This protein binds this small molecule.
Small molecule (SMILES): CO[C@@H]1[C@H](O)[C@H](n2cnc3c(=O)nc(N)[nH]c32)O[C@H]1COP(=O)(O)OP(=O)(O)OP(=O)(O)O

Sequence of chain 1.HA:
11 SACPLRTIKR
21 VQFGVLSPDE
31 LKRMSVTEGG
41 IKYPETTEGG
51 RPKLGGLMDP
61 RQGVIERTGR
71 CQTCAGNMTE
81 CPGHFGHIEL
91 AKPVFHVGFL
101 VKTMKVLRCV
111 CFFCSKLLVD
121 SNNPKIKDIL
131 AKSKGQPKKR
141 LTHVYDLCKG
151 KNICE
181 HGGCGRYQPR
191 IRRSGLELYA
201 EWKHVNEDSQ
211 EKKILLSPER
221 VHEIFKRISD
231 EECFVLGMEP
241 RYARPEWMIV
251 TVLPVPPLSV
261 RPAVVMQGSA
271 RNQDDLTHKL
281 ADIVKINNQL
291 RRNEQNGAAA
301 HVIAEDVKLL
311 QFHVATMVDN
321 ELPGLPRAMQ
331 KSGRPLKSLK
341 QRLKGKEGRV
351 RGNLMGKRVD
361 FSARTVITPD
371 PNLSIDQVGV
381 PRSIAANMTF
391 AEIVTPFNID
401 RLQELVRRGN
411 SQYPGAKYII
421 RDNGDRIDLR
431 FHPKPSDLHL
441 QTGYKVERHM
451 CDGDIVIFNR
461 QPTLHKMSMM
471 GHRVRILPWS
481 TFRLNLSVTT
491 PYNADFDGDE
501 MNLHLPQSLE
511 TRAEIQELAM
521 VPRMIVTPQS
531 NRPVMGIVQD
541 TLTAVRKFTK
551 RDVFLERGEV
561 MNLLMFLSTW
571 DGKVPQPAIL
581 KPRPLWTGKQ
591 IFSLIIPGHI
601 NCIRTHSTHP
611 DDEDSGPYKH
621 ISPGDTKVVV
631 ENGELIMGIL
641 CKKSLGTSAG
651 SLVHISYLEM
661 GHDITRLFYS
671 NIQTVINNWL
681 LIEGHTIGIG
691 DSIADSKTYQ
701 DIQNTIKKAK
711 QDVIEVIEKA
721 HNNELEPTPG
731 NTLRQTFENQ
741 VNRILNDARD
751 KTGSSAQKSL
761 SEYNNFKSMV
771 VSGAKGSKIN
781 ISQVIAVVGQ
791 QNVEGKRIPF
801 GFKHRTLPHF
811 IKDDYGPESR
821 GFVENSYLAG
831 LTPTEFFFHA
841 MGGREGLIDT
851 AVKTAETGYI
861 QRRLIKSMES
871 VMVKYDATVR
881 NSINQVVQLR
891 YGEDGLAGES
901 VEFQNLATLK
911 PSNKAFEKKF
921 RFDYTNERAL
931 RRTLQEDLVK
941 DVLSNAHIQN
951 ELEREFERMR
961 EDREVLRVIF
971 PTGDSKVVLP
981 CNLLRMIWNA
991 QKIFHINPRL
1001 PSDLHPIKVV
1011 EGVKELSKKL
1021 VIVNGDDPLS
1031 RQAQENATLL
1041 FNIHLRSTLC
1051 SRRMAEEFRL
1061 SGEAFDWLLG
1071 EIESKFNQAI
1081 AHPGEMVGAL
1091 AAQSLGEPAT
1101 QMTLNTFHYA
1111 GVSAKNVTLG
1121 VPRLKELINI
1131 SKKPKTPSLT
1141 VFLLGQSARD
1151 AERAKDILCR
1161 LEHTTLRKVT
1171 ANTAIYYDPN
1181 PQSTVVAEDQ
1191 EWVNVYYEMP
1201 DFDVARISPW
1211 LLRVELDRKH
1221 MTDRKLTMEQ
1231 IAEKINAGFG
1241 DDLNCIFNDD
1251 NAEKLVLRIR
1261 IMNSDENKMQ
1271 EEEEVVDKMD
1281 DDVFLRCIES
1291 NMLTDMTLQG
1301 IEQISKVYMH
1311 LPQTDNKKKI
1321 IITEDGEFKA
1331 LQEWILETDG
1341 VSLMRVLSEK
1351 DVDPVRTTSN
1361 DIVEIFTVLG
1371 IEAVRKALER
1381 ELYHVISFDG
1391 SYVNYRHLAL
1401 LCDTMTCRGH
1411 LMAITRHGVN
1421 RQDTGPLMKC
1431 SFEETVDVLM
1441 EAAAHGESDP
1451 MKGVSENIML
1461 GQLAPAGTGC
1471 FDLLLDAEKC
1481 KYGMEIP

Binding-site contacts:
Ligand atom O18 contacts residue G2L8 of chain 1.J at 3.0 Å (h-bond).
Ligand atom O29 contacts residue ARG975 of chain 1.IA at 3.8 Å.
Ligand atom N16 contacts residue THR854 of chain 1.HA at 4.0 Å.
Ligand atom O29 contacts residue ASP497 of chain 1.HA at 3.3 Å (salt-bridge).
Ligand atom C15 contacts residue G2L8 of chain 1.J at 3.8 Å.
Ligand atom O27 contacts residue ARG721 of chain 1.IA at 3.7 Å.
Ligand atom P30 contacts residue ASP792 of chain 1.IA at 3.8 Å.
Ligand atom O24 contacts residue TYR724 of chain 1.IA at 4.0 Å.
Ligand atom P26 contacts residue ARG721 of chain 1.IA at 4.1 Å.
Ligand atom C04 contacts residue G2L8 of chain 1.J at 3.9 Å.
Ligand atom C13 contacts residue G2L8 of chain 1.J at 3.8 Å.
Ligand atom O29 contacts residue ASP495 of chain 1.HA at 3.8 Å.
Ligand atom O33 contacts residue ARG975 of chain 1.IA at 3.3 Å (salt-bridge).
Ligand atom C10 contacts residue G2L8 of chain 1.J at 3.3 Å.
Ligand atom O32 contacts residue ARG721 of chain 1.IA at 3.5 Å (salt-bridge).
Ligand atom O32 contacts residue ARG975 of chain 1.IA at 2.1 Å (salt-bridge).
Ligand atom O33 contacts residue ASP497 of chain 1.HA at 1.9 Å (salt-bridge).
Ligand atom O31 contacts residue ASP497 of chain 1.HA at 3.2 Å (salt-bridge).
Ligand atom C03 contacts residue G2L8 of chain 1.J at 3.8 Å.
Ligand atom P30 contacts residue ASP497 of chain 1.HA at 2.9 Å.
Ligand atom P30 contacts residue ARG975 of chain 1.IA at 3.1 Å.
Ligand atom O23 contacts residue TYR724 of chain 1.IA at 4.0 Å.
Ligand atom C17 contacts residue G2L8 of chain 1.J at 3.3 Å.
Ligand atom O33 contacts residue ASP495 of chain 1.HA at 3.3 Å (salt-bridge).
Ligand atom N09 contacts residue G2L8 of chain 1.J at 3.7 Å.
Ligand atom C20 contacts residue G2L8 of chain 1.J at 4.0 Å.
Ligand atom O33 contacts residue ASP792 of chain 1.IA at 3.0 Å (salt-bridge).
Ligand atom O31 contacts residue ARG721 of chain 1.IA at 3.8 Å.
Ligand atom O32 contacts residue ASP792 of chain 1.IA at 3.2 Å (salt-bridge).
Ligand atom O28 contacts residue ARG721 of chain 1.IA at 3.7 Å.
Ligand atom C06 contacts residue ARG460 of chain 1.HA at 3.7 Å.
Ligand atom O31 contacts residue LYS942 of chain 1.IA at 2.7 Å.
Ligand atom N16 contacts residue G2L8 of chain 1.J at 3.5 Å (h-bond).
Ligand atom C12 contacts residue G2L8 of chain 1.J at 3.6 Å.
Ligand atom O27 contacts residue TYR724 of chain 1.IA at 4.0 Å.
Ligand atom N14 contacts residue G2L8 of chain 1.J at 3.8 Å.
Ligand atom C06 contacts residue G2L8 of chain 1.J at 3.7 Å.
Ligand atom N11 contacts residue G2L8 of chain 1.J at 3.6 Å.
Ligand atom P30 contacts residue ASP495 of chain 1.HA at 4.1 Å.
Ligand atom O05 contacts residue G2L8 of chain 1.J at 3.3 Å.

Sequence of chain 1.IA:
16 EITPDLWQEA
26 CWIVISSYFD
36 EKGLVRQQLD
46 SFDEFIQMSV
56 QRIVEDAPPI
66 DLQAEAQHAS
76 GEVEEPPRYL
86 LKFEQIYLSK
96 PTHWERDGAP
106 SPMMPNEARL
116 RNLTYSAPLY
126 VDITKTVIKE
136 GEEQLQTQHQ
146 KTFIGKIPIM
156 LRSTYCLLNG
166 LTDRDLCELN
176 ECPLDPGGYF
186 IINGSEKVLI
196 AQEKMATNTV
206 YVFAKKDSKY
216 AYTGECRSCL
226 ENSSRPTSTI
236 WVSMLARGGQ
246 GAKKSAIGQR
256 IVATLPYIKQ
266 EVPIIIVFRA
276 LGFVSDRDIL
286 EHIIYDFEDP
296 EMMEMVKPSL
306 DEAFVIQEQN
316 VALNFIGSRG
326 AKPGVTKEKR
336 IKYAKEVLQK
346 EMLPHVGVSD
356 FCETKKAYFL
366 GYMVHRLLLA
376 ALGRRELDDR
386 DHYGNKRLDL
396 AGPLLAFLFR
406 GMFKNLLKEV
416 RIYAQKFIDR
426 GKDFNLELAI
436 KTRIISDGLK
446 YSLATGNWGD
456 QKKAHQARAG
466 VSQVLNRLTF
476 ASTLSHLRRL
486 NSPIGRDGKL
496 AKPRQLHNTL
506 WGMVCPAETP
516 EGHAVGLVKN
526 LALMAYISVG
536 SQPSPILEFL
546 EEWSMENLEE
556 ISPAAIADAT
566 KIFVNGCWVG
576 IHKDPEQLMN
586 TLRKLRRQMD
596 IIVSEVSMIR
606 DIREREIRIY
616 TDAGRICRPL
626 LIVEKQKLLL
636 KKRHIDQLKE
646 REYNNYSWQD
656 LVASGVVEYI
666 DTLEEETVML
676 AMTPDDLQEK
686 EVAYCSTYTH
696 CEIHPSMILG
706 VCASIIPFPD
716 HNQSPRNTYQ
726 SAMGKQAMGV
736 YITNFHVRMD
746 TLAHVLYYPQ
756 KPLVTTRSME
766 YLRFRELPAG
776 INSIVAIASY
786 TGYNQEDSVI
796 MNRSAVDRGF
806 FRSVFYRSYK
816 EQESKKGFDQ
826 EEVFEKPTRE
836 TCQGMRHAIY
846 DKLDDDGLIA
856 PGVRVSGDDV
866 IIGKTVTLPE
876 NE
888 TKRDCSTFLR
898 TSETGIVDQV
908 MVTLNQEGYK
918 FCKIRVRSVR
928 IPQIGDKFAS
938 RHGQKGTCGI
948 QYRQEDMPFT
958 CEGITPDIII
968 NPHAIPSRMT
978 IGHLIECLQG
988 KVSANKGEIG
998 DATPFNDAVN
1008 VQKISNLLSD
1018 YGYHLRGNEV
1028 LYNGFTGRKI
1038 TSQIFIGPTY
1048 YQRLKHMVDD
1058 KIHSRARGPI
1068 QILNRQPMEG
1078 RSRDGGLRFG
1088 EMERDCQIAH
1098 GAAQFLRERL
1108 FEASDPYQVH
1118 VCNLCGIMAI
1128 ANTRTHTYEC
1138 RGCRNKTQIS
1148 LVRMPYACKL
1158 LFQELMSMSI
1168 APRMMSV